Sequence of chain 1.P:
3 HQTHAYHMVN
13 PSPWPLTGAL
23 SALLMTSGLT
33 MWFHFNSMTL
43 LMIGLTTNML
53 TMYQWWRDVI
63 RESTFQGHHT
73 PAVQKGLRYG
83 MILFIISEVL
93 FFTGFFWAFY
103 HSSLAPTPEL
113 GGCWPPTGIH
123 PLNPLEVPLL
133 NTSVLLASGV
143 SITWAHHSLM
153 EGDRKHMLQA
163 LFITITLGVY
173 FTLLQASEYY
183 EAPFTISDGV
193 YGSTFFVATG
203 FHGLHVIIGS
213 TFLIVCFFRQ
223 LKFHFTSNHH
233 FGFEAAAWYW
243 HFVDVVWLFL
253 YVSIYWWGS

The small molecule below binds the protein below.
Small molecule (SMILES): CCCCCCCCCCO[C@@H]1O[C@H](CO)[C@@H](O[C@H]2O[C@H](CO)[C@@H](O)[C@H](O)[C@H]2O)[C@H](O)[C@H]1O

Binding-site contacts:
Ligand atom C8 contacts residue PRO117 of chain 1.P at 3.9 Å (hydrophobic).
Ligand atom C9 contacts residue SER261 of chain 1.P at 3.8 Å.
Ligand atom C40 contacts residue CDL1 of chain 1.CF at 4.1 Å.
Ligand atom O49 contacts residue TRP258 of chain 1.P at 3.6 Å.
Ligand atom O6 contacts residue SER261 of chain 1.P at 3.1 Å (h-bond).
Ligand atom O2 contacts residue PRO117 of chain 1.P at 3.7 Å.
Ligand atom C7 contacts residue TRP116 of chain 1.P at 3.8 Å (hydrophobic).
Ligand atom C22 contacts residue TRP258 of chain 1.P at 3.8 Å (hydrophobic).
Ligand atom O16 contacts residue TRP258 of chain 1.P at 3.3 Å (h-bond).
Ligand atom C3 contacts residue SER261 of chain 1.P at 4.1 Å.
Ligand atom O5 contacts residue TRP259 of chain 1.P at 4.0 Å.
Ligand atom O7 contacts residue TRP259 of chain 1.P at 3.8 Å.
Ligand atom C8 contacts residue SER261 of chain 1.P at 4.2 Å.
Ligand atom O7 contacts residue SER261 of chain 1.P at 2.9 Å (h-bond).
Ligand atom C4 contacts residue TRP259 of chain 1.P at 3.1 Å (hydrophobic).
Ligand atom C18 contacts residue TRP259 of chain 1.P at 3.8 Å (hydrophobic).
Ligand atom C11 contacts residue SER261 of chain 1.P at 3.1 Å.
Ligand atom C8 contacts residue TRP116 of chain 1.P at 3.1 Å (hydrophobic).
Ligand atom C28 contacts residue TRP258 of chain 1.P at 3.6 Å (hydrophobic).
Ligand atom C11 contacts residue PRO117 of chain 1.P at 3.8 Å (hydrophobic).
Ligand atom C6 contacts residue TRP259 of chain 1.P at 4.2 Å (hydrophobic).
Ligand atom C18 contacts residue TRP258 of chain 1.P at 3.5 Å (hydrophobic).
Ligand atom O2 contacts residue TRP116 of chain 1.P at 2.7 Å (h-bond).
Ligand atom C10 contacts residue SER261 of chain 1.P at 3.4 Å.
Ligand atom C22 contacts residue TRP259 of chain 1.P at 4.4 Å (hydrophobic).
Ligand atom O1 contacts residue SER261 of chain 1.P at 3.7 Å.
Ligand atom C28 contacts residue VAL254 of chain 1.P at 4.0 Å (hydrophobic).
Ligand atom C57 contacts residue TRP259 of chain 1.P at 3.0 Å (hydrophobic).
Ligand atom C6 contacts residue TRP258 of chain 1.P at 3.9 Å (hydrophobic).
Ligand atom C1 contacts residue TRP258 of chain 1.P at 4.3 Å (hydrophobic).
Ligand atom C25 contacts residue VAL254 of chain 1.P at 4.2 Å (hydrophobic).
Ligand atom C3 contacts residue TRP259 of chain 1.P at 4.2 Å (hydrophobic).
Ligand atom O55 contacts residue SER261 of chain 1.P at 4.4 Å.
Ligand atom C22 contacts residue VAL254 of chain 1.P at 4.3 Å (hydrophobic).
Ligand atom C4 contacts residue TRP258 of chain 1.P at 4.3 Å (hydrophobic).
Ligand atom O4 contacts residue TRP116 of chain 1.P at 3.4 Å (h-bond).
Ligand atom C19 contacts residue TRP258 of chain 1.P at 3.8 Å (hydrophobic).
Ligand atom C43 contacts residue CDL1 of chain 1.CF at 3.7 Å.
Ligand atom C2 contacts residue SER261 of chain 1.P at 4.1 Å.
Ligand atom O61 contacts residue TRP259 of chain 1.P at 4.0 Å.